This protein binds this small molecule.
Small molecule (SMILES): CC(=O)N[C@@H]1[C@@H](O)[C@H](O)[C@@H](CO)O[C@H]1O

Binding-site contacts:
Ligand atom C1 contacts residue THR122 of chain 2.C at 3.5 Å.
Ligand atom N2 contacts residue ASN120 of chain 2.C at 3.0 Å (h-bond).
Ligand atom C8 contacts residue ASN120 of chain 2.C at 4.1 Å.
Ligand atom C3 contacts residue ASN120 of chain 2.C at 3.8 Å.
Ligand atom C6 contacts residue THR122 of chain 2.C at 3.8 Å.
Ligand atom C2 contacts residue ASN120 of chain 2.C at 2.5 Å.
Ligand atom O5 contacts residue THR122 of chain 2.C at 3.5 Å (h-bond).
Ligand atom C4 contacts residue ASN120 of chain 2.C at 4.2 Å.
Ligand atom C1 contacts residue ASN120 of chain 2.C at 1.4 Å.
Ligand atom C2 contacts residue THR122 of chain 2.C at 4.4 Å.
Ligand atom O6 contacts residue THR122 of chain 2.C at 4.1 Å.
Ligand atom N2 contacts residue THR122 of chain 2.C at 4.3 Å.
Ligand atom C7 contacts residue ASN120 of chain 2.C at 3.9 Å.
Ligand atom C5 contacts residue ASN120 of chain 2.C at 3.6 Å.
Ligand atom C5 contacts residue THR122 of chain 2.C at 3.3 Å.
Ligand atom O5 contacts residue ASN120 of chain 2.C at 2.3 Å (h-bond).

Sequence of chain 2.C:
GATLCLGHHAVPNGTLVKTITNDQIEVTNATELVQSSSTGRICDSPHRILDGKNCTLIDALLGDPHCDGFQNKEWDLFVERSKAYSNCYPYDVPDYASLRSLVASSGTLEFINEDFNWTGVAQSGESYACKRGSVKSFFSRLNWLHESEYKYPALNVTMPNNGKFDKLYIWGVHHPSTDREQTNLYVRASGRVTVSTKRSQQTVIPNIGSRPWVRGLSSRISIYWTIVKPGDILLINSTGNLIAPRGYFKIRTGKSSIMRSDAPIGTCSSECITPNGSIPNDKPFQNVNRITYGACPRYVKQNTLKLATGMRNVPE